Binding-site contacts:
Ligand atom O contacts residue PRO6 of chain 2.A at 3.5 Å.
Ligand atom CA contacts residue PRO6 of chain 2.A at 3.9 Å (hydrophobic).
Ligand atom O contacts residue LYS153 of chain 2.A at 3.4 Å (salt-bridge).
Ligand atom OXT contacts residue TYR129 of chain 2.A at 3.1 Å (h-bond).
Ligand atom OXT contacts residue PHE38 of chain 2.A at 3.5 Å.
Ligand atom C contacts residue LYS153 of chain 2.A at 2.1 Å.
Ligand atom OXT contacts residue PRO6 of chain 2.A at 3.8 Å.
Ligand atom OXT contacts residue GLY41 of chain 2.A at 3.3 Å.
Ligand atom O contacts residue GLY41 of chain 2.A at 4.5 Å.
Ligand atom O contacts residue THR42 of chain 2.A at 3.6 Å.
Ligand atom C contacts residue THR43 of chain 2.A at 3.9 Å.
Ligand atom CB contacts residue GLY177 of chain 2.A at 3.6 Å.
Ligand atom CB contacts residue TYR129 of chain 2.A at 4.4 Å (hydrophobic).
Ligand atom C contacts residue THR42 of chain 2.A at 3.6 Å.
Ligand atom CB contacts residue PRO6 of chain 2.A at 4.0 Å (hydrophobic).
Ligand atom CB contacts residue LYS153 of chain 2.A at 2.5 Å.
Ligand atom O contacts residue TYR129 of chain 2.A at 4.0 Å.
Ligand atom OXT contacts residue LYS153 of chain 2.A at 2.5 Å (salt-bridge).
Ligand atom OXT contacts residue THR43 of chain 2.A at 4.0 Å.
Ligand atom O contacts residue THR43 of chain 2.A at 2.9 Å (h-bond).
Ligand atom CA contacts residue VAL193 of chain 2.A at 4.1 Å (hydrophobic).
Ligand atom CA contacts residue TYR129 of chain 2.A at 3.5 Å (hydrophobic).
Ligand atom OXT contacts residue THR42 of chain 2.A at 2.9 Å (h-bond).
Ligand atom C contacts residue PHE38 of chain 2.A at 4.4 Å (hydrophobic).
Ligand atom C contacts residue TYR129 of chain 2.A at 3.3 Å (hydrophobic).
Ligand atom CA contacts residue LYS153 of chain 2.A at 1.3 Å.
Ligand atom C contacts residue GLY41 of chain 2.A at 4.4 Å.
Ligand atom CB contacts residue VAL193 of chain 2.A at 3.5 Å (hydrophobic).
Ligand atom C contacts residue PRO6 of chain 2.A at 3.5 Å (hydrophobic).

A protein and the small-molecule ligand that binds it are described below.
Small molecule (SMILES): CC(=O)C(=O)O

Sequence of chain 2.A:
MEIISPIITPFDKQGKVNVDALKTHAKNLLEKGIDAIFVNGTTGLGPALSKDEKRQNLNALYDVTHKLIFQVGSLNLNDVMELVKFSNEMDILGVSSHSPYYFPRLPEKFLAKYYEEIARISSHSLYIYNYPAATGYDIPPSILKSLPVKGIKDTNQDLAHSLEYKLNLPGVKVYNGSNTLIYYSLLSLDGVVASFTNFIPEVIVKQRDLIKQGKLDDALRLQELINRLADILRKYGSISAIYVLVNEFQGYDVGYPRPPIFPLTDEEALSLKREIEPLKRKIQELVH